Sequence of chain 1.H:
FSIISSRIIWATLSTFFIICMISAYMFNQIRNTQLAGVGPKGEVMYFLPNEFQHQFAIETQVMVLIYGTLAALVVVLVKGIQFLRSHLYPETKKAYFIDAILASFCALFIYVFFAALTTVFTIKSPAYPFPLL

Binding-site contacts:
Ligand atom C18 contacts residue LEU379 of chain 1.A at 3.9 Å (hydrophobic).
Ligand atom C17 contacts residue LEU379 of chain 1.A at 4.4 Å (hydrophobic).
Ligand atom C13 contacts residue PHE375 of chain 1.A at 4.4 Å (hydrophobic).
Ligand atom C18 contacts residue ILE218 of chain 1.H at 4.2 Å (hydrophobic).
Ligand atom C13 contacts residue ILE218 of chain 1.H at 4.3 Å (hydrophobic).
Ligand atom C85 contacts residue VAL285 of chain 1.H at 4.0 Å (hydrophobic).
Ligand atom C80 contacts residue LYS289 of chain 1.H at 4.1 Å.
Ligand atom C83 contacts residue PHE293 of chain 1.H at 4.3 Å (hydrophobic).
Ligand atom C82 contacts residue PHE293 of chain 1.H at 4.0 Å (hydrophobic).
Ligand atom O14 contacts residue PHE375 of chain 1.A at 3.2 Å.
Ligand atom C17 contacts residue ILE218 of chain 1.H at 3.9 Å (hydrophobic).
Ligand atom O14 contacts residue ILE218 of chain 1.H at 4.1 Å.
Ligand atom C78 contacts residue PHE293 of chain 1.H at 3.9 Å (hydrophobic).

The protein below binds the small molecule below.
Small molecule (SMILES): C[C@H]1CC[C@]2(OC1)O[C@H]1[C@H](O)[C@@H]3[C@H]4CC[C@@H]5C[C@H](O[C@H]6O[C@@H](CO)[C@H](O)[C@@H](O)[C@@H]6O)[C@@H](O)C[C@@]5(C)[C@@H]4CC[C@@]3(C)[C@@H]1[C@H]2C

Sequence of chain 1.A:
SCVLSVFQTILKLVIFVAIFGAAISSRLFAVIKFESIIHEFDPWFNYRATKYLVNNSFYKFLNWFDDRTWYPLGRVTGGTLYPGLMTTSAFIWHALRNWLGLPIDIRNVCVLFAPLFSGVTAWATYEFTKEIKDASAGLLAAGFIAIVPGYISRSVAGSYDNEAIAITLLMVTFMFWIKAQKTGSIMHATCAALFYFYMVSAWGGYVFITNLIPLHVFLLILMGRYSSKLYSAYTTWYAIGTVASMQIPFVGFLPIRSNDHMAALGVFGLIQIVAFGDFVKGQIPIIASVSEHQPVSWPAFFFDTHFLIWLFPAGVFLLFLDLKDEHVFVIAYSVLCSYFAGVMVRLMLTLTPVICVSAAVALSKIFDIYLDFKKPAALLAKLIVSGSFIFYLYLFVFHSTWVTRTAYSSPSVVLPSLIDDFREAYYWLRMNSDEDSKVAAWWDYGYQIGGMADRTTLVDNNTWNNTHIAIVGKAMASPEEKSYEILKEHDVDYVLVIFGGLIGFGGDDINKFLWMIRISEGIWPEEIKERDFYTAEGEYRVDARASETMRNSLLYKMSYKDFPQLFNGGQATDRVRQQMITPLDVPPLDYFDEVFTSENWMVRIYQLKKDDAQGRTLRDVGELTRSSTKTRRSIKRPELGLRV